This small molecule binds to this protein.
Small molecule (SMILES): O=C(NCCC(F)(F)F)[C@@H]1CN(c2ccc(Cl)c(Cl)c2)CCN1C(=O)c1cc(=O)[nH]c2ccccc12

Sequence of chain 2.B:
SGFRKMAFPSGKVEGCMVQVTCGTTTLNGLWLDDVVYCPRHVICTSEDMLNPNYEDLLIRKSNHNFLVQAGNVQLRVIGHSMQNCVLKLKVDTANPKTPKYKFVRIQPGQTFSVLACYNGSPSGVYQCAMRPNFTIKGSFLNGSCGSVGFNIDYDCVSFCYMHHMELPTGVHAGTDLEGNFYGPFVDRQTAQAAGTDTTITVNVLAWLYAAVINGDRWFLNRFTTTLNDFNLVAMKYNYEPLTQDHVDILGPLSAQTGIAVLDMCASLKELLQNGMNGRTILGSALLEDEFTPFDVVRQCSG

Sequence of chain 1.A:
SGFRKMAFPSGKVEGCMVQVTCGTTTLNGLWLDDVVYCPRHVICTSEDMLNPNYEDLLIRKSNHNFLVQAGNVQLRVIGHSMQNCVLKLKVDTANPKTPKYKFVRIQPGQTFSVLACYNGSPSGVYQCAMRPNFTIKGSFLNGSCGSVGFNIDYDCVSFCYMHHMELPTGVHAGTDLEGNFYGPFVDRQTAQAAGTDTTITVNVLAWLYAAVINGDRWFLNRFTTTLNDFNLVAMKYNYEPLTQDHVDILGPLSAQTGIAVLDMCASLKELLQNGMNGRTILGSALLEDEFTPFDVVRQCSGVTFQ

Binding-site contacts:
Ligand atom CL2 contacts residue MET165 of chain 1.A at 3.8 Å.
Ligand atom O1 contacts residue ASN142 of chain 1.A at 3.3 Å (h-bond).
Ligand atom C10 contacts residue CYS145 of chain 1.A at 3.8 Å (hydrophobic).
Ligand atom C15 contacts residue SER144 of chain 1.A at 3.8 Å.
Ligand atom C16 contacts residue LEU141 of chain 1.A at 3.7 Å (hydrophobic).
Ligand atom C11 contacts residue CYS145 of chain 1.A at 3.7 Å (hydrophobic).
Ligand atom C3 contacts residue MET49 of chain 1.A at 3.7 Å (hydrophobic).
Ligand atom CL1 contacts residue ASP187 of chain 1.A at 3.3 Å.
Ligand atom CL2 contacts residue ARG188 of chain 1.A at 3.5 Å.
Ligand atom O1 contacts residue CYS145 of chain 1.A at 3.6 Å.
Ligand atom CL1 contacts residue TYR54 of chain 1.A at 3.5 Å.
Ligand atom C12 contacts residue LEU141 of chain 1.A at 3.7 Å (hydrophobic).
Ligand atom N2 contacts residue CYS145 of chain 1.A at 3.7 Å.
Ligand atom O2 contacts residue HIS163 of chain 1.A at 2.6 Å (h-bond).
Ligand atom C16 contacts residue SER144 of chain 1.A at 3.6 Å.
Ligand atom C13 contacts residue ASN142 of chain 1.A at 3.6 Å.
Ligand atom O2 contacts residue HIS172 of chain 1.A at 3.2 Å.
Ligand atom CL1 contacts residue ARG188 of chain 1.A at 3.8 Å.
Ligand atom C14 contacts residue GLU166 of chain 1.A at 3.7 Å.
Ligand atom O2 contacts residue PHE140 of chain 1.A at 3.2 Å.
Ligand atom C5 contacts residue HIS41 of chain 1.A at 3.8 Å.
Ligand atom F1 contacts residue MET49 of chain 1.A at 3.2 Å.
Ligand atom N3 contacts residue PHE140 of chain 1.A at 3.4 Å (h-bond).
Ligand atom CL1 contacts residue HIS41 of chain 1.A at 3.7 Å.
Ligand atom C4 contacts residue HIS41 of chain 1.A at 3.7 Å.
Ligand atom C18 contacts residue ASN142 of chain 1.A at 3.7 Å.
Ligand atom C15 contacts residue GLU166 of chain 1.A at 3.6 Å.
Ligand atom N3 contacts residue GLU166 of chain 1.A at 2.9 Å (salt-bridge).
Ligand atom F2 contacts residue THR25 of chain 1.A at 3.4 Å.
Ligand atom C17 contacts residue ASN142 of chain 1.A at 3.4 Å.
Ligand atom CL1 contacts residue MET49 of chain 1.A at 3.8 Å.
Ligand atom O1 contacts residue GLY143 of chain 1.A at 2.9 Å (h-bond).
Ligand atom O2 contacts residue GLU166 of chain 1.A at 3.5 Å.
Ligand atom O2 contacts residue SER144 of chain 1.A at 3.8 Å.
Ligand atom C21 contacts residue ASN142 of chain 1.A at 3.4 Å.
Ligand atom C20 contacts residue GLU166 of chain 1.A at 3.6 Å.
Ligand atom CL2 contacts residue ASP187 of chain 1.A at 3.5 Å.
Ligand atom C11 contacts residue ASN142 of chain 1.A at 3.8 Å.
Ligand atom C15 contacts residue HIS163 of chain 1.A at 3.6 Å.
Ligand atom N4 contacts residue ASN142 of chain 1.A at 2.9 Å (h-bond).